A small-molecule ligand and the protein it binds are described below.
Small molecule (SMILES): Cc1ccc(-c2ccccc2)cc1-c1cc(/C=C/C(=O)O)ccc1O

Sequence of chain 1.C:
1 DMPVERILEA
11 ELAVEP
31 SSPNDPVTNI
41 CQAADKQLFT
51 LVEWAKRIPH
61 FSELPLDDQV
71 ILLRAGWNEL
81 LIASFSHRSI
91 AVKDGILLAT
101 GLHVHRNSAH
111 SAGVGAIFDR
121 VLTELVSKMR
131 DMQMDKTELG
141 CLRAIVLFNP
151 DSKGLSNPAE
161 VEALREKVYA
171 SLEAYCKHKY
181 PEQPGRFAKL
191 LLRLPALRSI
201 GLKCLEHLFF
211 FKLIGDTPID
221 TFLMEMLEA

Binding-site contacts:
Ligand atom C15 contacts residue CYS204 of chain 1.C at 3.8 Å (hydrophobic).
Ligand atom C21 contacts residue VAL114 of chain 1.C at 3.7 Å (hydrophobic).
Ligand atom C19 contacts residue PHE118 of chain 1.C at 3.4 Å (hydrophobic).
Ligand atom O01 contacts residue ASN78 of chain 1.C at 2.7 Å (h-bond).
Ligand atom C18 contacts residue VAL121 of chain 1.C at 3.8 Å (hydrophobic).
Ligand atom O09 contacts residue ARG88 of chain 1.C at 2.8 Å (salt-bridge).
Ligand atom C11 contacts residue PHE85 of chain 1.C at 3.6 Å (hydrophobic).
Ligand atom C05 contacts residue PHE85 of chain 1.C at 3.7 Å (hydrophobic).
Ligand atom C21 contacts residue ILE40 of chain 1.C at 3.6 Å (hydrophobic).
Ligand atom C06 contacts residue PHE85 of chain 1.C at 3.8 Å (hydrophobic).
Ligand atom C02 contacts residue ASN78 of chain 1.C at 3.5 Å.
Ligand atom C08 contacts residue ARG88 of chain 1.C at 3.6 Å.
Ligand atom O09 contacts residue PHE85 of chain 1.C at 3.7 Å.
Ligand atom C12 contacts residue PHE85 of chain 1.C at 3.9 Å (hydrophobic).
Ligand atom C04 contacts residue ALA44 of chain 1.C at 3.8 Å (hydrophobic).
Ligand atom C25 contacts residue LEU208 of chain 1.C at 3.2 Å (hydrophobic).
Ligand atom C17 contacts residue PHE85 of chain 1.C at 3.9 Å (hydrophobic).
Ligand atom O10 contacts residue ALA99 of chain 1.C at 2.7 Å (h-bond).
Ligand atom C04 contacts residue LEU81 of chain 1.C at 3.7 Å (hydrophobic).
Ligand atom C14 contacts residue CYS204 of chain 1.C at 3.9 Å (hydrophobic).
Ligand atom C15 contacts residue ILE40 of chain 1.C at 3.7 Å (hydrophobic).
Ligand atom C22 contacts residue ILE40 of chain 1.C at 3.9 Å (hydrophobic).
Ligand atom C23 contacts residue CYS204 of chain 1.C at 3.9 Å (hydrophobic).
Ligand atom C25 contacts residue CYS204 of chain 1.C at 3.6 Å (hydrophobic).
Ligand atom C08 contacts residue ALA99 of chain 1.C at 3.6 Å (hydrophobic).
Ligand atom O01 contacts residue CYS204 of chain 1.C at 3.2 Å.
Ligand atom C24 contacts residue ILE40 of chain 1.C at 3.5 Å (hydrophobic).
Ligand atom C24 contacts residue CYS204 of chain 1.C at 3.9 Å (hydrophobic).
Ligand atom O09 contacts residue GLN47 of chain 1.C at 3.5 Å.
Ligand atom C11 contacts residue ILE40 of chain 1.C at 3.8 Å (hydrophobic).
Ligand atom O10 contacts residue ARG88 of chain 1.C at 3.6 Å.
Ligand atom C13 contacts residue ILE40 of chain 1.C at 3.5 Å (hydrophobic).
Ligand atom O10 contacts residue LEU98 of chain 1.C at 3.4 Å.
Ligand atom C07 contacts residue PHE85 of chain 1.C at 3.4 Å (hydrophobic).
Ligand atom O09 contacts residue ALA99 of chain 1.C at 3.6 Å.
Ligand atom C20 contacts residue VAL114 of chain 1.C at 3.8 Å (hydrophobic).
Ligand atom O10 contacts residue ALA43 of chain 1.C at 3.1 Å.
Ligand atom C12 contacts residue ILE40 of chain 1.C at 3.9 Å (hydrophobic).
Ligand atom C03 contacts residue ASN78 of chain 1.C at 3.4 Å.
Ligand atom C25 contacts residue ILE40 of chain 1.C at 3.8 Å (hydrophobic).